This protein binds this small molecule.
Small molecule (SMILES): CC(=O)N[C@H]1[C@H](OC[C@H]2O[C@@H](O[C@H]3[C@H](O)[C@@H](O)[C@H](O)O[C@@H]3CO)[C@H](O)[C@@H](O[C@@H]3O[C@H](CO)[C@@H](O)[C@H](O)[C@H]3NC(C)=O)[C@H]2O)O[C@H](CO)[C@@H](O)[C@@H]1O

Binding-site contacts:
Ligand atom O4 contacts residue ASP203 of chain 2.A at 2.6 Å (salt-bridge).
Ligand atom C3 contacts residue TYR171 of chain 2.A at 3.6 Å (hydrophobic).
Ligand atom O6 contacts residue TRP199 of chain 2.A at 3.9 Å.
Ligand atom C2 contacts residue ASP204 of chain 2.A at 3.7 Å.
Ligand atom C8 contacts residue ASP204 of chain 2.A at 3.5 Å.
Ligand atom O1 contacts residue LYS164 of chain 2.A at 3.9 Å.
Ligand atom O4 contacts residue ARG244 of chain 2.A at 3.0 Å (salt-bridge).
Ligand atom O4 contacts residue TRP199 of chain 2.A at 3.9 Å.
Ligand atom C6 contacts residue TYR174 of chain 2.A at 3.9 Å (hydrophobic).
Ligand atom O7 contacts residue ARG244 of chain 2.A at 2.8 Å (salt-bridge).
Ligand atom O4 contacts residue GOL1 of chain 2.P at 3.3 Å.
Ligand atom O4 contacts residue TRP199 of chain 2.A at 3.7 Å.
Ligand atom C8 contacts residue PHE245 of chain 2.A at 3.8 Å (hydrophobic).
Ligand atom C3 contacts residue ASP203 of chain 2.A at 3.4 Å.
Ligand atom O3 contacts residue ASP203 of chain 2.A at 2.6 Å (salt-bridge).
Ligand atom O6 contacts residue TRP199 of chain 2.A at 3.8 Å.
Ligand atom O5 contacts residue TRP199 of chain 2.A at 3.7 Å.
Ligand atom C7 contacts residue GLY201 of chain 2.A at 3.5 Å.
Ligand atom O3 contacts residue GLY200 of chain 2.A at 3.6 Å.
Ligand atom C7 contacts residue ASP204 of chain 2.A at 3.6 Å.
Ligand atom O2 contacts residue LYS164 of chain 2.A at 3.3 Å (salt-bridge).
Ligand atom O3 contacts residue ARG244 of chain 2.A at 3.1 Å (salt-bridge).
Ligand atom N2 contacts residue GLY201 of chain 2.A at 3.5 Å (h-bond).
Ligand atom N2 contacts residue ASP204 of chain 2.A at 2.8 Å (salt-bridge).
Ligand atom O3 contacts residue GOL1 of chain 2.P at 3.3 Å.
Ligand atom O2 contacts residue PHE165 of chain 2.A at 3.8 Å.
Ligand atom O7 contacts residue TRP199 of chain 2.A at 3.8 Å.
Ligand atom O3 contacts residue TRP199 of chain 2.A at 3.6 Å.
Ligand atom C6 contacts residue PHE165 of chain 2.A at 3.5 Å (hydrophobic).
Ligand atom O6 contacts residue PHE165 of chain 2.A at 3.6 Å.
Ligand atom C4 contacts residue ASP203 of chain 2.A at 3.6 Å.
Ligand atom O4 contacts residue TYR174 of chain 2.A at 3.4 Å.
Ligand atom C4 contacts residue GOL1 of chain 2.P at 3.8 Å.
Ligand atom C5 contacts residue TYR171 of chain 2.A at 3.7 Å (hydrophobic).
Ligand atom O5 contacts residue PHE245 of chain 2.A at 3.3 Å.
Ligand atom C3 contacts residue ASP204 of chain 2.A at 3.8 Å.
Ligand atom C7 contacts residue ARG244 of chain 2.A at 3.7 Å.
Ligand atom O3 contacts residue GLY201 of chain 2.A at 2.7 Å (h-bond).
Ligand atom C8 contacts residue GLY201 of chain 2.A at 3.6 Å.
Ligand atom C1 contacts residue TYR171 of chain 2.A at 3.7 Å (hydrophobic).

Sequence of chain 2.A:
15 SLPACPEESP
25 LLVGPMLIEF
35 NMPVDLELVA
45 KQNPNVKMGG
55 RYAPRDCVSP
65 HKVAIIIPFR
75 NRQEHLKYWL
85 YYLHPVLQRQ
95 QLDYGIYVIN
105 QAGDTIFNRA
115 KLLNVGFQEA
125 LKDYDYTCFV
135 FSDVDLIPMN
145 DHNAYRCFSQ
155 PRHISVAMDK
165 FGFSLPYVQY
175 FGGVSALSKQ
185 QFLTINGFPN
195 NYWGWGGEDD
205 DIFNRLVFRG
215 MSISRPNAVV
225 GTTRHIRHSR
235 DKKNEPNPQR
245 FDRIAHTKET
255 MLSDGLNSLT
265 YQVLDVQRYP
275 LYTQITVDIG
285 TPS